Sequence of chain 1.B:
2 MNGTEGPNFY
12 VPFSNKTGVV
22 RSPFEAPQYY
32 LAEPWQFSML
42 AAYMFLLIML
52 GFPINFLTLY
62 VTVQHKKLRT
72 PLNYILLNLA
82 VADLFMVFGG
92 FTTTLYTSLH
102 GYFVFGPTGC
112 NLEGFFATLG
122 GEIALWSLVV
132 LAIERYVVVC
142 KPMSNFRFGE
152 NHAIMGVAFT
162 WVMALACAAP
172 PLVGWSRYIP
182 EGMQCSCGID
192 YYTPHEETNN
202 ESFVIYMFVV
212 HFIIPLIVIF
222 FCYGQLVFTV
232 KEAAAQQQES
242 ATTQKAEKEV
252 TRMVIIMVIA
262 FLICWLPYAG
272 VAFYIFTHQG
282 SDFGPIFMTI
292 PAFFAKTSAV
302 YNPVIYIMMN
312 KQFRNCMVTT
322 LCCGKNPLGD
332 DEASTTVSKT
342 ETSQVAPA

Binding-site contacts:
Ligand atom C1 contacts residue LYS17 of chain 1.B at 3.6 Å.
Ligand atom C2 contacts residue ASN16 of chain 2.A at 2.5 Å.
Ligand atom C5 contacts residue LYS17 of chain 1.B at 4.1 Å.
Ligand atom O6 contacts residue ASN16 of chain 1.B at 3.6 Å.
Ligand atom C5 contacts residue NAG1 of chain 1.E at 3.7 Å.
Ligand atom C1 contacts residue ASN16 of chain 2.A at 1.4 Å.
Ligand atom O7 contacts residue ARG22 of chain 2.A at 4.2 Å.
Ligand atom C7 contacts residue ASN16 of chain 2.A at 3.9 Å.
Ligand atom C1 contacts residue LYS17 of chain 1.B at 3.9 Å.
Ligand atom C2 contacts residue LYS17 of chain 1.B at 3.9 Å.
Ligand atom C1 contacts residue GLY19 of chain 2.A at 3.5 Å.
Ligand atom C6 contacts residue NAG1 of chain 1.E at 2.8 Å.
Ligand atom C8 contacts residue THR5 of chain 2.A at 3.5 Å.
Ligand atom O6 contacts residue GLY19 of chain 1.B at 3.8 Å.
Ligand atom O6 contacts residue NAG1 of chain 1.E at 2.7 Å (h-bond).
Ligand atom N2 contacts residue LYS17 of chain 1.B at 3.0 Å (salt-bridge).
Ligand atom C2 contacts residue LYS17 of chain 1.B at 3.6 Å.
Ligand atom C3 contacts residue VAL21 of chain 2.A at 3.8 Å (hydrophobic).
Ligand atom O5 contacts residue NAG1 of chain 1.E at 3.3 Å (h-bond).
Ligand atom C3 contacts residue ASN16 of chain 2.A at 3.8 Å.
Ligand atom C7 contacts residue THR5 of chain 2.A at 3.8 Å.
Ligand atom C5 contacts residue ASN16 of chain 2.A at 3.7 Å.
Ligand atom O7 contacts residue THR5 of chain 2.A at 4.2 Å.
Ligand atom C5 contacts residue GLY19 of chain 2.A at 3.8 Å.
Ligand atom O7 contacts residue VAL21 of chain 2.A at 3.7 Å.
Ligand atom C8 contacts residue ASN16 of chain 2.A at 4.1 Å.
Ligand atom N2 contacts residue ASN16 of chain 2.A at 2.8 Å (h-bond).
Ligand atom C7 contacts residue LYS17 of chain 1.B at 4.1 Å.
Ligand atom O5 contacts residue LYS17 of chain 1.B at 3.3 Å (salt-bridge).
Ligand atom O4 contacts residue LYS17 of chain 1.B at 3.1 Å.
Ligand atom C2 contacts residue VAL21 of chain 2.A at 3.8 Å (hydrophobic).
Ligand atom O5 contacts residue GLY19 of chain 2.A at 3.4 Å.
Ligand atom O3 contacts residue LYS17 of chain 1.B at 4.2 Å.
Ligand atom C3 contacts residue LYS17 of chain 1.B at 3.6 Å.
Ligand atom C7 contacts residue VAL21 of chain 2.A at 3.8 Å (hydrophobic).
Ligand atom N2 contacts residue VAL21 of chain 2.A at 3.0 Å (h-bond).
Ligand atom O4 contacts residue LYS17 of chain 1.B at 3.6 Å (salt-bridge).
Ligand atom O5 contacts residue ASN16 of chain 2.A at 2.4 Å (h-bond).
Ligand atom C1 contacts residue VAL21 of chain 2.A at 4.0 Å (hydrophobic).
Ligand atom O6 contacts residue LYS17 of chain 1.B at 4.1 Å.

Sequence of chain 2.A:
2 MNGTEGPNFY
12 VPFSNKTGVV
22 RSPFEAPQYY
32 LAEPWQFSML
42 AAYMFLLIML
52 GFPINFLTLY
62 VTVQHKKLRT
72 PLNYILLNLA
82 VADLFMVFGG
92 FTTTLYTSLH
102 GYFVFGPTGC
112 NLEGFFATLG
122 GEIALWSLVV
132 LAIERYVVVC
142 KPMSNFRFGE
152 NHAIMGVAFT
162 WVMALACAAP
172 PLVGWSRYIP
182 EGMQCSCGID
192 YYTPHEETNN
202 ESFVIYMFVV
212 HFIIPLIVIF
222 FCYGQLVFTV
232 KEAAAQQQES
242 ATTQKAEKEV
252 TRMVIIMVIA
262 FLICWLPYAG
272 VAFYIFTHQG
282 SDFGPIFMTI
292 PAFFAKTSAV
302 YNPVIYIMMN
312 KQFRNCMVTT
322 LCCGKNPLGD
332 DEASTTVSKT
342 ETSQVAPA

A small-molecule ligand and the protein it binds are described below.
Small molecule (SMILES): CC(=O)N[C@H]1[C@H](O[C@H]2[C@H](O)[C@@H](NC(C)=O)CO[C@@H]2CO)O[C@H](CO)[C@@H](O[C@H]2O[C@H](CO)[C@@H](O)[C@H](O)[C@@H]2O)[C@@H]1O